Sequence of chain 2.D:
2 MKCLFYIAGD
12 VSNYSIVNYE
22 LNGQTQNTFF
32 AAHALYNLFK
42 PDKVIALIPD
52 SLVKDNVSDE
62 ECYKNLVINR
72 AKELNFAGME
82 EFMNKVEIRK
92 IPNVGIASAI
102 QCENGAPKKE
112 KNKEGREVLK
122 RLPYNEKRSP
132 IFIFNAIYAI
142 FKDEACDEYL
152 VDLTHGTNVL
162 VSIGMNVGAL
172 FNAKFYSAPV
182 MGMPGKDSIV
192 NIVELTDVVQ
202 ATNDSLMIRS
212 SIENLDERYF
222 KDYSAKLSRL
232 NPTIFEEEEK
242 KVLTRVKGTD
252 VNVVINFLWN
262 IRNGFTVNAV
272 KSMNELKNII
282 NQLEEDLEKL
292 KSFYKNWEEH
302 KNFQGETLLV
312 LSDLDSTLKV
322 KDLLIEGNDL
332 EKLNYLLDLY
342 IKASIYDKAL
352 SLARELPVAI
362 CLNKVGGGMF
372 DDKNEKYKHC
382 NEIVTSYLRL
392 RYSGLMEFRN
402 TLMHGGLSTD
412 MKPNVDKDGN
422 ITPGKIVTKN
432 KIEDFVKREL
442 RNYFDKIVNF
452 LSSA

Binding-site contacts:
Ligand atom N3 contacts residue VAL181 of chain 2.C at 3.2 Å.
Ligand atom O4' contacts residue THR155 of chain 2.C at 3.0 Å (h-bond).
Ligand atom O2' contacts residue GLY10 of chain 2.C at 3.4 Å.
Ligand atom OP2 contacts residue TYR15 of chain 2.C at 2.8 Å (h-bond).
Ligand atom O2' contacts residue ASP11 of chain 2.C at 2.8 Å (salt-bridge).
Ligand atom N7 contacts residue HIS156 of chain 2.C at 3.1 Å.
Ligand atom N7 contacts residue TYR20 of chain 2.D at 2.8 Å (h-bond).
Ligand atom N6 contacts residue PHE30 of chain 2.D at 2.8 Å (h-bond).
Ligand atom N6 contacts residue SER99 of chain 2.D at 3.3 Å (h-bond).
Ligand atom N9 contacts residue ASP11 of chain 2.D at 3.1 Å (salt-bridge).
Ligand atom C5' contacts residue THR155 of chain 2.C at 3.0 Å.
Ligand atom C4' contacts residue THR155 of chain 2.C at 2.9 Å.
Ligand atom O2' contacts residue VAL181 of chain 2.C at 3.3 Å.
Ligand atom O2' contacts residue ASP11 of chain 2.D at 2.9 Å (salt-bridge).
Ligand atom O2' contacts residue VAL181 of chain 2.D at 3.1 Å (h-bond).
Ligand atom C8 contacts residue HIS156 of chain 2.D at 3.4 Å.
Ligand atom N6 contacts residue SER99 of chain 2.C at 3.3 Å (h-bond).
Ligand atom N6 contacts residue SER52 of chain 2.C at 3.1 Å (h-bond).
Ligand atom C8 contacts residue ASP11 of chain 2.D at 2.4 Å.
Ligand atom OP2 contacts residue GLY157 of chain 2.D at 2.5 Å (h-bond).
Ligand atom C8 contacts residue HIS156 of chain 2.C at 3.1 Å.
Ligand atom OP2 contacts residue ASN159 of chain 2.C at 2.7 Å (h-bond).
Ligand atom C8 contacts residue GLY10 of chain 2.D at 3.3 Å.
Ligand atom OP2 contacts residue HIS156 of chain 2.C at 3.0 Å (h-bond).
Ligand atom C2 contacts residue VAL181 of chain 2.D at 3.3 Å (hydrophobic).
Ligand atom N6 contacts residue SER52 of chain 2.D at 3.1 Å (h-bond).
Ligand atom N7 contacts residue ASP11 of chain 2.D at 3.1 Å.
Ligand atom N7 contacts residue LEU53 of chain 2.D at 3.2 Å.
Ligand atom C6 contacts residue SER52 of chain 2.D at 3.4 Å.
Ligand atom N6 contacts residue SER16 of chain 2.C at 3.2 Å (h-bond).
Ligand atom OP2 contacts residue GLY10 of chain 2.D at 3.4 Å.
Ligand atom C2 contacts residue MET182 of chain 2.D at 3.1 Å (hydrophobic).
Ligand atom N6 contacts residue SER16 of chain 2.D at 2.9 Å (h-bond).
Ligand atom N1 contacts residue MET182 of chain 2.C at 3.1 Å.
Ligand atom C2 contacts residue MET182 of chain 2.C at 3.4 Å (hydrophobic).
Ligand atom O5' contacts residue HIS156 of chain 2.D at 3.1 Å (h-bond).
Ligand atom N1 contacts residue SER52 of chain 2.D at 2.8 Å (h-bond).
Ligand atom C1' contacts residue ASP11 of chain 2.D at 3.3 Å.
Ligand atom OP1 contacts residue THR158 of chain 2.D at 3.2 Å.
Ligand atom OP1 contacts residue TYR15 of chain 2.D at 2.6 Å (h-bond).

A small-molecule ligand and the protein it binds are described below.
Small molecule (SMILES): Nc1ncnc2c1ncn2[C@@H]1O[C@@H]2CO[P](=O)(O)O[C@H]3[C@@H](O)[C@H](n4cnc5c(N)ncnc54)O[C@@H]3CO[P](=O)(O)O[C@H]3[C@@H](O)[C@H](n4cnc5c(N)ncnc54)O[C@@H]3CO[P](=O)(O)O[C@H]3[C@@H](O)[C@H](n4cnc5c(N)ncnc54)O[C@@H]3CO[P](=O)(O)O[C@H]2[C@H]1O

Sequence of chain 2.C:
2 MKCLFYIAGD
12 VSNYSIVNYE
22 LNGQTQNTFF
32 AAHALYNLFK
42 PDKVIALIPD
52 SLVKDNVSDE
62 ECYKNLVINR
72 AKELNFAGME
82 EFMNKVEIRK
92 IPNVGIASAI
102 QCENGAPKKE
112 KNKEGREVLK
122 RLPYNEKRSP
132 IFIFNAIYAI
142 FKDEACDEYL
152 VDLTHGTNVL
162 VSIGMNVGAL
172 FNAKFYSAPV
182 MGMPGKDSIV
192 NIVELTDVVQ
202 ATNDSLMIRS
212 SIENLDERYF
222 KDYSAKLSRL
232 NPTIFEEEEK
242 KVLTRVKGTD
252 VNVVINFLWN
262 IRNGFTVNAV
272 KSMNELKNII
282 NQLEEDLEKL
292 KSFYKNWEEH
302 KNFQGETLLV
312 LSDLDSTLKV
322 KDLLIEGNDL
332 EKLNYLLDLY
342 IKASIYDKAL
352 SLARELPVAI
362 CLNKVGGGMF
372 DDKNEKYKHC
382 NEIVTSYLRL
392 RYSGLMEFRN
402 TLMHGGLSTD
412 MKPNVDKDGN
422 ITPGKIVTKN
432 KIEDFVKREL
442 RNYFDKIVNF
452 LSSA